Sequence of chain 2.B:
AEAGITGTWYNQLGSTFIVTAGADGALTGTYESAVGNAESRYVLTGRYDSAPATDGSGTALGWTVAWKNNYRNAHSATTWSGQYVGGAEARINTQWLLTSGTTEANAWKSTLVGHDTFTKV

Binding-site contacts:
Ligand atom O contacts residue SER33 of chain 1.A at 3.0 Å (h-bond).
Ligand atom ND2 contacts residue LEU13 of chain 1.A at 3.6 Å.
Ligand atom CG2 contacts residue LEU13 of chain 1.A at 4.1 Å (hydrophobic).
Ligand atom OE1 contacts residue TRP67 of chain 1.A at 3.9 Å.
Ligand atom OE1 contacts residue THR78 of chain 1.A at 2.8 Å (h-bond).
Ligand atom NE2 contacts residue TRP67 of chain 1.A at 3.6 Å.
Ligand atom C contacts residue TRP67 of chain 1.A at 4.1 Å (hydrophobic).
Ligand atom CG contacts residue TRP108 of chain 2.B at 4.0 Å (hydrophobic).
Ligand atom CD contacts residue THR78 of chain 1.A at 3.9 Å.
Ligand atom CG contacts residue TRP67 of chain 1.A at 3.6 Å (hydrophobic).
Ligand atom OD1 contacts residue ASN11 of chain 1.A at 3.6 Å (h-bond).
Ligand atom CG contacts residue TYR42 of chain 1.A at 3.8 Å (hydrophobic).
Ligand atom CA contacts residue SER15 of chain 1.A at 4.1 Å.
Ligand atom CB contacts residue TYR42 of chain 1.A at 3.8 Å (hydrophobic).
Ligand atom C contacts residue SER15 of chain 1.A at 4.1 Å.
Ligand atom CE1 contacts residue SER76 of chain 1.A at 4.0 Å.
Ligand atom NE2 contacts residue SER76 of chain 1.A at 3.0 Å (h-bond).
Ligand atom CB contacts residue TRP67 of chain 1.A at 3.7 Å (hydrophobic).
Ligand atom CB contacts residue TRP108 of chain 2.B at 3.7 Å (hydrophobic).
Ligand atom CB contacts residue LEU13 of chain 1.A at 3.6 Å (hydrophobic).
Ligand atom CA contacts residue TRP67 of chain 1.A at 3.6 Å (hydrophobic).
Ligand atom CG contacts residue LEU13 of chain 1.A at 3.2 Å (hydrophobic).
Ligand atom O contacts residue TYR31 of chain 1.A at 3.9 Å.
Ligand atom CD2 contacts residue SER76 of chain 1.A at 3.7 Å.
Ligand atom NE2 contacts residue LEU98 of chain 1.A at 4.0 Å.
Ligand atom OD1 contacts residue SER15 of chain 1.A at 3.5 Å (h-bond).
Ligand atom N contacts residue TRP67 of chain 1.A at 4.0 Å.
Ligand atom CG contacts residue TRP67 of chain 1.A at 3.8 Å (hydrophobic).
Ligand atom NE2 contacts residue TRP96 of chain 1.A at 3.5 Å.
Ligand atom OE1 contacts residue LEU98 of chain 1.A at 3.7 Å.
Ligand atom ND2 contacts residue TRP108 of chain 2.B at 3.2 Å.
Ligand atom O contacts residue SER15 of chain 1.A at 2.9 Å (h-bond).
Ligand atom NE2 contacts residue TRP80 of chain 1.A at 4.0 Å.
Ligand atom CB contacts residue TRP108 of chain 2.B at 3.9 Å (hydrophobic).
Ligand atom NE2 contacts residue ALA74 of chain 1.A at 3.9 Å.
Ligand atom OD1 contacts residue LEU13 of chain 1.A at 3.2 Å.
Ligand atom O contacts residue TRP67 of chain 1.A at 3.9 Å.
Ligand atom CE1 contacts residue TRP67 of chain 1.A at 3.4 Å (hydrophobic).
Ligand atom O contacts residue SER33 of chain 1.A at 3.9 Å.
Ligand atom C contacts residue SER33 of chain 1.A at 3.9 Å.

Sequence of chain 1.A:
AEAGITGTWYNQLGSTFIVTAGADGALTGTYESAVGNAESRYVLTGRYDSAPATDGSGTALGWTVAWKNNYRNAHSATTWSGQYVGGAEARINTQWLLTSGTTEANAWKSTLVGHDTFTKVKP

A small-molecule ligand and the protein it binds are described below.
Small molecule (SMILES): CC.C[C@@H](O)[C@H](NC(=O)[C@H](CC(N)=O)NC(=O)[C@H](CCC(N)=O)NC(=O)[C@@H]1CCCN1C(=O)[C@H](Cc1c[nH]cn1)NC(=O)[C@@H](N)CS)C(N)=O